The small molecule below binds the protein below.
Small molecule (SMILES): CC(=O)N[C@@H]1[C@@H](O)[C@H](O)[C@@H](CO)O[C@H]1O

Sequence of chain 1.A:
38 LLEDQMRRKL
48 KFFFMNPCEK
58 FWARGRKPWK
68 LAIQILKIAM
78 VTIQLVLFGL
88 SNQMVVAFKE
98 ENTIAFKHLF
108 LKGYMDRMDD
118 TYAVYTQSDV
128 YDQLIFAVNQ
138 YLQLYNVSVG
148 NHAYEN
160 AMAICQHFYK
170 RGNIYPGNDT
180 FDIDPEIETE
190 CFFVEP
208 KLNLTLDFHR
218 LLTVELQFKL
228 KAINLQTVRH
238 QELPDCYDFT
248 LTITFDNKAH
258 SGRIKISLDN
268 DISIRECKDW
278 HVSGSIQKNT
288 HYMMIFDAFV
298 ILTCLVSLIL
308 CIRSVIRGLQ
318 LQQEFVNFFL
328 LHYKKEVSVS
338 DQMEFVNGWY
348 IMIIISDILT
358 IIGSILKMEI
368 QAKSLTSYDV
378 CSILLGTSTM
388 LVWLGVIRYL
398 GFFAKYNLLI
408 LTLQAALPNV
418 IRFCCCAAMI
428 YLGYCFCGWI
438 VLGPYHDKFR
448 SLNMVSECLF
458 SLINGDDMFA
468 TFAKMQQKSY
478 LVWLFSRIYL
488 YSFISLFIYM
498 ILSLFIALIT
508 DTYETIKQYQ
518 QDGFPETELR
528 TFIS

Binding-site contacts:
Ligand atom C8 contacts residue TYR142 of chain 1.A at 3.5 Å (hydrophobic).
Ligand atom C3 contacts residue ASN143 of chain 1.A at 3.9 Å.
Ligand atom N2 contacts residue ASN143 of chain 1.A at 2.6 Å (h-bond).
Ligand atom C2 contacts residue ASN143 of chain 1.A at 2.6 Å.
Ligand atom C1 contacts residue ASN143 of chain 1.A at 1.4 Å.
Ligand atom O5 contacts residue ASN143 of chain 1.A at 2.4 Å (h-bond).
Ligand atom C5 contacts residue ASN143 of chain 1.A at 3.7 Å.
Ligand atom C8 contacts residue ASN143 of chain 1.A at 3.9 Å.
Ligand atom C4 contacts residue ASN143 of chain 1.A at 4.3 Å.
Ligand atom C7 contacts residue ASN143 of chain 1.A at 3.7 Å.